Sequence of chain 1.C:
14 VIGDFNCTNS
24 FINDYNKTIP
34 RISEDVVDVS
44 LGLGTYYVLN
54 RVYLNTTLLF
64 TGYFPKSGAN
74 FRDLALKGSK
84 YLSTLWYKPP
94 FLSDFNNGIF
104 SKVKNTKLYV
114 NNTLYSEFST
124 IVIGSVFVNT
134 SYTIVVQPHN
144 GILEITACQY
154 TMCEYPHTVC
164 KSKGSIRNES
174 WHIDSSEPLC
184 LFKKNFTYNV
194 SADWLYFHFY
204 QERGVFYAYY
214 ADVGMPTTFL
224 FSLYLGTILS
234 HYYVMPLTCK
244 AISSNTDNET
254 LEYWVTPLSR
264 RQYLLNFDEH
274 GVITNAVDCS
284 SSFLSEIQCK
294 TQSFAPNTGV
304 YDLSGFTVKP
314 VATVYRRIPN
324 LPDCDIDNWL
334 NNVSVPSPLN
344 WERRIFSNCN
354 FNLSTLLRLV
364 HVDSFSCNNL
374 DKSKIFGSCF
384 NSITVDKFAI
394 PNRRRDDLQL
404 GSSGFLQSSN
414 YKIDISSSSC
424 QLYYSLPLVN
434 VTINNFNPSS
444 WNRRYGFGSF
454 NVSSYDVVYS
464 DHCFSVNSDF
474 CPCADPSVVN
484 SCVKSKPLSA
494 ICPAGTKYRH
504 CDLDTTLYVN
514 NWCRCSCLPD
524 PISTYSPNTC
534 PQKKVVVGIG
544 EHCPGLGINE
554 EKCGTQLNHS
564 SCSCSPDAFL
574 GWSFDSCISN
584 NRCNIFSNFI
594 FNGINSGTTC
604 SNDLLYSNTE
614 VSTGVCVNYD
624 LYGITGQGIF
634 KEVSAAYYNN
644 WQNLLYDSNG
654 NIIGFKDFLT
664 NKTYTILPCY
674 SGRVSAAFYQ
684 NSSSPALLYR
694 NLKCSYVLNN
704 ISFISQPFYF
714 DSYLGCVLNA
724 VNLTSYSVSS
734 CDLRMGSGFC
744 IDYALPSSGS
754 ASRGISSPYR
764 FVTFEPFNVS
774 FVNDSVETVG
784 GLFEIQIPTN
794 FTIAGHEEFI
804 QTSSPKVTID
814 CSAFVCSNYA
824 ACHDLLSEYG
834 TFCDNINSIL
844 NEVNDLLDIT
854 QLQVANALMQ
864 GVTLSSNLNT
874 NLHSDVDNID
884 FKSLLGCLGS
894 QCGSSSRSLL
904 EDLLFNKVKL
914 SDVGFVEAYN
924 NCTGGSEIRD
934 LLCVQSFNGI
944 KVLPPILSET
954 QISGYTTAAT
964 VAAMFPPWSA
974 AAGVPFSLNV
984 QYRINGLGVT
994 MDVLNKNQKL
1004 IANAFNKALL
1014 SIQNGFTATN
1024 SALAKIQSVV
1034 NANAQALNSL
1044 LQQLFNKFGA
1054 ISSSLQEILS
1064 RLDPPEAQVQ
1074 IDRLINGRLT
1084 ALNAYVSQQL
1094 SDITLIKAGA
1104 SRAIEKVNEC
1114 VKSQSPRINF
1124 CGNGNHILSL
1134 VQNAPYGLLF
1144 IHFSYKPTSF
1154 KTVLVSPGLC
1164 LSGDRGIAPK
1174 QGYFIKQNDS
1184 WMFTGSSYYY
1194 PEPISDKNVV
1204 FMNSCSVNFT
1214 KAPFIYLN

Binding-site contacts:
Ligand atom C5 contacts residue ASN188 of chain 1.C at 3.6 Å.
Ligand atom C7 contacts residue ASN188 of chain 1.C at 3.4 Å.
Ligand atom C3 contacts residue ASN188 of chain 1.C at 3.8 Å.
Ligand atom C8 contacts residue LYS164 of chain 1.C at 4.3 Å.
Ligand atom C5 contacts residue GLU147 of chain 1.C at 4.3 Å.
Ligand atom C2 contacts residue ASN188 of chain 1.C at 2.5 Å.
Ligand atom C1 contacts residue ILE145 of chain 1.C at 4.2 Å (hydrophobic).
Ligand atom O5 contacts residue ILE145 of chain 1.C at 3.8 Å.
Ligand atom O7 contacts residue ASN188 of chain 1.C at 3.5 Å (h-bond).
Ligand atom N2 contacts residue ASN188 of chain 1.C at 2.9 Å (h-bond).
Ligand atom O5 contacts residue ASN188 of chain 1.C at 2.3 Å (h-bond).
Ligand atom O6 contacts residue ILE145 of chain 1.C at 3.4 Å.
Ligand atom C8 contacts residue ASN188 of chain 1.C at 4.4 Å.
Ligand atom C2 contacts residue GLU147 of chain 1.C at 4.1 Å.
Ligand atom C3 contacts residue GLU147 of chain 1.C at 3.8 Å.
Ligand atom C6 contacts residue ILE145 of chain 1.C at 4.4 Å (hydrophobic).
Ligand atom C4 contacts residue ASN188 of chain 1.C at 4.2 Å.
Ligand atom C1 contacts residue GLU147 of chain 1.C at 3.9 Å.
Ligand atom C6 contacts residue HIS142 of chain 1.C at 4.4 Å.
Ligand atom C4 contacts residue GLU147 of chain 1.C at 4.5 Å.
Ligand atom N2 contacts residue GLU147 of chain 1.C at 4.0 Å.
Ligand atom C8 contacts residue HIS142 of chain 1.C at 4.0 Å.
Ligand atom C8 contacts residue LYS186 of chain 1.C at 4.5 Å.
Ligand atom C1 contacts residue ASN188 of chain 1.C at 1.4 Å.

This small molecule binds to this protein.
Small molecule (SMILES): CC(=O)N[C@H]1[C@H](O[C@H]2[C@H](O)[C@@H](NC(C)=O)CO[C@@H]2CO)O[C@H](CO)[C@@H](O)[C@@H]1O